This protein binds this small molecule.
Small molecule (SMILES): CC(=O)N[C@@H]1[C@@H](O)[C@H](O)[C@@H](CO)O[C@H]1O

Sequence of chain 1.B:
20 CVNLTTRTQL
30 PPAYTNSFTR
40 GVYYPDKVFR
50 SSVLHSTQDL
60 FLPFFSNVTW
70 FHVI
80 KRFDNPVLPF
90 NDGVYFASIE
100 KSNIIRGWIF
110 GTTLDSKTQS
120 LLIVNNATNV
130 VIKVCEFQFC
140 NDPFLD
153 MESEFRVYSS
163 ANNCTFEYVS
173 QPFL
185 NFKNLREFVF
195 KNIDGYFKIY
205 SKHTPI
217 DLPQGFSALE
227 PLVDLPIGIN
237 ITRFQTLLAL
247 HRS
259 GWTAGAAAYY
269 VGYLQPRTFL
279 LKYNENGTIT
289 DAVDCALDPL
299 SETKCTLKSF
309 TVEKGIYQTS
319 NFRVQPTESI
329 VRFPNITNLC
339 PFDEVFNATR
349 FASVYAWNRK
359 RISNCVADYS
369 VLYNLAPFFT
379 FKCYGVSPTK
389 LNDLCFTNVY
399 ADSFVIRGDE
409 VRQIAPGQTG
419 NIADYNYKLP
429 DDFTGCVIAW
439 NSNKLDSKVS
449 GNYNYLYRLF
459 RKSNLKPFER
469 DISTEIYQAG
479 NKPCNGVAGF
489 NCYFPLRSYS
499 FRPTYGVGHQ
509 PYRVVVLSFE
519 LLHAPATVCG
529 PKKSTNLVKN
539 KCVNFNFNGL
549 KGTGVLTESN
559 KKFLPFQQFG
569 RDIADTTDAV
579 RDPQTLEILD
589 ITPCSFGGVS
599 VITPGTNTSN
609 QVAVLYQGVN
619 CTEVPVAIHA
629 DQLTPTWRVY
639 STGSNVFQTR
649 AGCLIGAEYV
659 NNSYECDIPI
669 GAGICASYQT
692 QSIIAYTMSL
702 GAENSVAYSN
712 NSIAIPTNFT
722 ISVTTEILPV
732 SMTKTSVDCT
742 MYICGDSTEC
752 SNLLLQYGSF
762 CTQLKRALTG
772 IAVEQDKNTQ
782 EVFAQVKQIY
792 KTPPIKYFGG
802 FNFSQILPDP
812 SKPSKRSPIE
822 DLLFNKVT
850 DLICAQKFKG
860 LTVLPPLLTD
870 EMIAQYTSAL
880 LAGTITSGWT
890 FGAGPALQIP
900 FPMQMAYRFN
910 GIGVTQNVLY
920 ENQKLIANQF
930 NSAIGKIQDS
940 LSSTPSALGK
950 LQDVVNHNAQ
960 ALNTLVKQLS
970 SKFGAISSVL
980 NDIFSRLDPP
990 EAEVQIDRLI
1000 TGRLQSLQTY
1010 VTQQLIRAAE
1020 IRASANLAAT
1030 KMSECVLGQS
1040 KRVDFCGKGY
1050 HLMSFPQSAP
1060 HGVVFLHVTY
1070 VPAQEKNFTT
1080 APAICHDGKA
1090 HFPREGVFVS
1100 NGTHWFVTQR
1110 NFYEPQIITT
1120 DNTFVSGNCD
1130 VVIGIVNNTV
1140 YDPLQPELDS

Binding-site contacts:
Ligand atom C8 contacts residue ALA126 of chain 1.B at 3.8 Å (hydrophobic).
Ligand atom C7 contacts residue THR127 of chain 1.B at 4.5 Å.
Ligand atom O7 contacts residue ALA126 of chain 1.B at 3.5 Å.
Ligand atom C1 contacts residue ASN125 of chain 1.B at 1.4 Å.
Ligand atom C3 contacts residue ASN125 of chain 1.B at 3.8 Å.
Ligand atom C8 contacts residue THR127 of chain 1.B at 3.6 Å.
Ligand atom C7 contacts residue ASN125 of chain 1.B at 4.0 Å.
Ligand atom C4 contacts residue ASN125 of chain 1.B at 4.2 Å.
Ligand atom O5 contacts residue ASN125 of chain 1.B at 2.4 Å (h-bond).
Ligand atom C7 contacts residue ALA126 of chain 1.B at 3.7 Å (hydrophobic).
Ligand atom N2 contacts residue ASN125 of chain 1.B at 2.9 Å (h-bond).
Ligand atom C2 contacts residue ASN125 of chain 1.B at 2.5 Å.
Ligand atom N2 contacts residue THR127 of chain 1.B at 4.4 Å.
Ligand atom C5 contacts residue ASN125 of chain 1.B at 3.7 Å.